Binding-site contacts:
Ligand atom CE1 contacts residue ASN60 of chain 1.A at 2.8 Å.
Ligand atom N contacts residue ASN79 of chain 1.B at 2.7 Å (h-bond).
Ligand atom CD2 contacts residue SER10 of chain 1.B at 3.1 Å.
Ligand atom O contacts residue ALA50 of chain 1.A at 3.4 Å.
Ligand atom O contacts residue ILE82 of chain 1.B at 3.1 Å.
Ligand atom O contacts residue PHE52 of chain 1.A at 3.1 Å.
Ligand atom NZ contacts residue MET71 of chain 1.A at 3.2 Å.
Ligand atom O contacts residue VAL70 of chain 1.A at 3.2 Å.
Ligand atom CD1 contacts residue ASN60 of chain 1.A at 3.3 Å.
Ligand atom CA contacts residue SER51 of chain 1.A at 3.3 Å.
Ligand atom O contacts residue VAL70 of chain 1.A at 2.7 Å.
Ligand atom NZ contacts residue TYR27 of chain 1.B at 3.3 Å.
Ligand atom CE contacts residue TRP58 of chain 1.B at 3.4 Å (hydrophobic).
Ligand atom O contacts residue ASN67 of chain 1.A at 2.6 Å (h-bond).
Ligand atom O contacts residue VAL63 of chain 1.A at 3.0 Å.
Ligand atom O contacts residue ASN79 of chain 1.B at 2.8 Å (h-bond).
Ligand atom NZ contacts residue GLU6 of chain 1.B at 3.3 Å (salt-bridge).
Ligand atom N contacts residue GLN7 of chain 1.A at 3.4 Å (h-bond).
Ligand atom O contacts residue VAL75 of chain 1.B at 3.1 Å.
Ligand atom O contacts residue ILE82 of chain 1.B at 2.6 Å.
Ligand atom CE2 contacts residue SER10 of chain 1.B at 3.1 Å.
Ligand atom O contacts residue TRP58 of chain 1.B at 3.0 Å (h-bond).
Ligand atom CD1 contacts residue ALA50 of chain 1.A at 3.2 Å (hydrophobic).
Ligand atom O contacts residue VAL75 of chain 1.B at 2.9 Å.
Ligand atom N contacts residue SER51 of chain 1.A at 3.0 Å (h-bond).
Ligand atom CA contacts residue PHE49 of chain 1.A at 3.1 Å (hydrophobic).
Ligand atom CD2 contacts residue PHE52 of chain 1.A at 3.3 Å (hydrophobic).
Ligand atom CA contacts residue ASN79 of chain 1.B at 3.2 Å.
Ligand atom CB contacts residue HIS78 of chain 1.B at 3.1 Å.
Ligand atom CD2 contacts residue SER51 of chain 1.A at 3.3 Å.
Ligand atom O contacts residue ASN60 of chain 1.A at 2.6 Å (h-bond).
Ligand atom CD1 contacts residue ASN57 of chain 1.B at 3.1 Å.
Ligand atom CE1 contacts residue VAL75 of chain 1.B at 3.0 Å (hydrophobic).
Ligand atom CG contacts residue TRP58 of chain 1.B at 3.3 Å (hydrophobic).
Ligand atom CB contacts residue GLN7 of chain 1.A at 3.3 Å.
Ligand atom CD contacts residue MET71 of chain 1.A at 3.3 Å (hydrophobic).
Ligand atom C contacts residue ASN79 of chain 1.B at 3.3 Å.
Ligand atom CA contacts residue GLN7 of chain 1.A at 3.4 Å.
Ligand atom O contacts residue ARG74 of chain 1.A at 2.9 Å (salt-bridge).
Ligand atom CB contacts residue VAL63 of chain 1.A at 3.4 Å (hydrophobic).

The small molecule below binds the protein below.
Small molecule (SMILES): CC[C@H](C)[C@H](NC(=O)[C@H](CC(C)C)NC(=O)[C@H](CC(=O)O)NC(=O)[C@H](C)N)C(=O)N[C@@H](C)C(=O)N[C@@H](Cc1ccc(O)cc1)C(=O)N[C@@H](Cc1ccccc1)C(=O)N[C@@H](CCCCN)C(=O)N[C@@H](C)C(=O)N[C@@H](C)C(=O)N[C@H](C(=O)N[C@@H](CCCCN)C(=O)N[C@@H](Cc1ccccc1)C(=O)O)[C@@H](C)O

Sequence of chain 1.A:
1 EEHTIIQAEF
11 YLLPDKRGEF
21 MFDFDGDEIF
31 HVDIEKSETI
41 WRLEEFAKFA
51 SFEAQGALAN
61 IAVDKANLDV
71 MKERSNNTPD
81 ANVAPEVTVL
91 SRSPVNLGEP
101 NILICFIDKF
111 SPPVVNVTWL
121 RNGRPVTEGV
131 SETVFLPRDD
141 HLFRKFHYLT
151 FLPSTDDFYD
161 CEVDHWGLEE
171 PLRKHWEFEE

Sequence of chain 1.B:
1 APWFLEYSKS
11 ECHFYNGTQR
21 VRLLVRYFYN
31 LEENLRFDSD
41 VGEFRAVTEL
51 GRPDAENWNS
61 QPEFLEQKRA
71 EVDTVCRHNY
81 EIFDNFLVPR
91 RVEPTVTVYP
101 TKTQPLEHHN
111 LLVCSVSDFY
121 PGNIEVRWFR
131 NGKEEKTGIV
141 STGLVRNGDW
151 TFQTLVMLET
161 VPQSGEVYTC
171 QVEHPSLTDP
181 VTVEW